Binding-site contacts:
Ligand atom C2 contacts residue ASN343 of chain 1.B at 2.5 Å.
Ligand atom O3 contacts residue VAL367 of chain 1.B at 3.4 Å.
Ligand atom C3 contacts residue ASN343 of chain 1.B at 3.8 Å.
Ligand atom C5 contacts residue ASN343 of chain 1.B at 3.6 Å.
Ligand atom C7 contacts residue PHE342 of chain 1.B at 3.1 Å (hydrophobic).
Ligand atom C8 contacts residue LEU368 of chain 1.B at 4.2 Å (hydrophobic).
Ligand atom C4 contacts residue ASN343 of chain 1.B at 4.3 Å.
Ligand atom C8 contacts residue ASN343 of chain 1.B at 4.5 Å.
Ligand atom O7 contacts residue PHE338 of chain 1.B at 4.2 Å.
Ligand atom O5 contacts residue ASN343 of chain 1.B at 2.4 Å (h-bond).
Ligand atom C7 contacts residue GLY339 of chain 1.B at 3.7 Å.
Ligand atom O7 contacts residue PHE342 of chain 1.B at 2.1 Å.
Ligand atom O7 contacts residue ASN343 of chain 1.B at 3.0 Å (h-bond).
Ligand atom C8 contacts residue PHE342 of chain 1.B at 3.6 Å (hydrophobic).
Ligand atom C7 contacts residue ASN343 of chain 1.B at 3.4 Å.
Ligand atom C1 contacts residue ASN343 of chain 1.B at 1.5 Å.
Ligand atom C8 contacts residue GLY339 of chain 1.B at 3.8 Å.
Ligand atom N2 contacts residue ASN343 of chain 1.B at 2.9 Å (h-bond).
Ligand atom O7 contacts residue GLY339 of chain 1.B at 3.6 Å.
Ligand atom C8 contacts residue PHE338 of chain 1.B at 4.2 Å (hydrophobic).
Ligand atom N2 contacts residue PHE342 of chain 1.B at 4.2 Å.

The small molecule below binds the protein below.
Small molecule (SMILES): CC(=O)N[C@@H]1[C@@H](O)[C@H](O)[C@@H](CO)O[C@H]1O

Sequence of chain 1.B:
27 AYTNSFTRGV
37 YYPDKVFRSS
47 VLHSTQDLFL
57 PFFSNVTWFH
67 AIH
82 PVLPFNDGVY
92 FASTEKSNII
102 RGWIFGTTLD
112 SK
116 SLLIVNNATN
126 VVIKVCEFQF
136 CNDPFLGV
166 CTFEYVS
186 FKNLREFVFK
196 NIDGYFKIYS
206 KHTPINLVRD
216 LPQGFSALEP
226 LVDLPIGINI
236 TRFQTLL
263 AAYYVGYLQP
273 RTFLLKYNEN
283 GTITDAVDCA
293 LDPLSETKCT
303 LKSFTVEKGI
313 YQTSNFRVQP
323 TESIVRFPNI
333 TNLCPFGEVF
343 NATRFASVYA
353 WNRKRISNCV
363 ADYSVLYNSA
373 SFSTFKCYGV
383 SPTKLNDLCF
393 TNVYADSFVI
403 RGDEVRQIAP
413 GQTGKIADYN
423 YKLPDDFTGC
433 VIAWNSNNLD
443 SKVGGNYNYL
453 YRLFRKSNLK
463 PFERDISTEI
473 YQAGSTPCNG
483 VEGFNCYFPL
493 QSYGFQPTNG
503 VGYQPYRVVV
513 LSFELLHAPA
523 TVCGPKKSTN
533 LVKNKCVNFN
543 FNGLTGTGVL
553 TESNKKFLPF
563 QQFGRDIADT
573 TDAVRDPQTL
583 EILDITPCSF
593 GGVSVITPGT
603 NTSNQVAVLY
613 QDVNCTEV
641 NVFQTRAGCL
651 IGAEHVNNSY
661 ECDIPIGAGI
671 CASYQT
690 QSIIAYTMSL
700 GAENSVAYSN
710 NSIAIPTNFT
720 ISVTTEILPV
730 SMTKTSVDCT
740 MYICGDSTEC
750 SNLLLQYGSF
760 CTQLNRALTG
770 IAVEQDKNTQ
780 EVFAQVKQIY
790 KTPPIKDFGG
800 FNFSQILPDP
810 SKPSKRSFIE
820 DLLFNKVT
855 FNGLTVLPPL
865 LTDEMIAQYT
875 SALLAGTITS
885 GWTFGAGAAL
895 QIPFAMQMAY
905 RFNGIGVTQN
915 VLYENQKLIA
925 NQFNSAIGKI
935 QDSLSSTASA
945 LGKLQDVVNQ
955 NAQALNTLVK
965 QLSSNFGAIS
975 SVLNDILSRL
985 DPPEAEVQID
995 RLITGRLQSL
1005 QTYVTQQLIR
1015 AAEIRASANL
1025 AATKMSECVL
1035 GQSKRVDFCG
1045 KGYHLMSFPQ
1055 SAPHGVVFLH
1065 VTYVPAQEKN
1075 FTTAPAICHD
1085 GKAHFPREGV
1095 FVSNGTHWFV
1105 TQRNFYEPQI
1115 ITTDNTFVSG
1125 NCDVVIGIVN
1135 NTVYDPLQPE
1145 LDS